Sequence of chain 1.G:
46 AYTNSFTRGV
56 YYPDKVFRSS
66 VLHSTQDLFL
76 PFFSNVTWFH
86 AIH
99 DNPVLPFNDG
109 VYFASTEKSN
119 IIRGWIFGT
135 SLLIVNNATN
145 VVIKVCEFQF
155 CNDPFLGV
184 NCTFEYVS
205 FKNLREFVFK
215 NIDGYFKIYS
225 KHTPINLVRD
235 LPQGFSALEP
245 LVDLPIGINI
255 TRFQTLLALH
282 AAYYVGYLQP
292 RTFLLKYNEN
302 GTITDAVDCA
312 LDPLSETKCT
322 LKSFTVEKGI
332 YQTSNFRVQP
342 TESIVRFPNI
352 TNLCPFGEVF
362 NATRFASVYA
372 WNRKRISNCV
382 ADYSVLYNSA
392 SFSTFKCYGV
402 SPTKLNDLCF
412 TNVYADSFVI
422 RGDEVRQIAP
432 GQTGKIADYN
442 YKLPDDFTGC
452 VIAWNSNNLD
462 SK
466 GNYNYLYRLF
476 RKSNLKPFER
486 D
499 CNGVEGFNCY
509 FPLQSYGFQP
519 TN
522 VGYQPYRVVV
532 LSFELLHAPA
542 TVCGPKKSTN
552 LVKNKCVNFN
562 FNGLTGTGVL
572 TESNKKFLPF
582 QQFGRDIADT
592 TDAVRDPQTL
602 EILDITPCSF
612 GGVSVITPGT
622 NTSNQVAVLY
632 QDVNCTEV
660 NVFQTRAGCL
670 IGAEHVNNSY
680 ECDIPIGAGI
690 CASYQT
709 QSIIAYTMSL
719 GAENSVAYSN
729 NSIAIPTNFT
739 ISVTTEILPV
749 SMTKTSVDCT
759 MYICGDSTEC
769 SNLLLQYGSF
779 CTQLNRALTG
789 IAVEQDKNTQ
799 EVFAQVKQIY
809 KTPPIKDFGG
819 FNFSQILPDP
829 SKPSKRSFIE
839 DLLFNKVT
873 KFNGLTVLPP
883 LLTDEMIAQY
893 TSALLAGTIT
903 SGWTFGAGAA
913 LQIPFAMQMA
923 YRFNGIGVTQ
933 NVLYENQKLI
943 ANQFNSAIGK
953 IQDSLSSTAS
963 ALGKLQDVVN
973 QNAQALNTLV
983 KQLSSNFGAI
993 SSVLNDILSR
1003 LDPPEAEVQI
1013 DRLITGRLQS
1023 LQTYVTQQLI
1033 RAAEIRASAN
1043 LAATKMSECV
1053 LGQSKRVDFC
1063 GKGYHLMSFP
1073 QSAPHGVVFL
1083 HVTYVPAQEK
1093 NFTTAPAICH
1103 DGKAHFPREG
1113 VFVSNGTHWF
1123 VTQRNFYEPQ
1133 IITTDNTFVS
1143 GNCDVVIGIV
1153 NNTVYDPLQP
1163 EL

The protein below binds the small molecule below.
Small molecule (SMILES): CC(=O)N[C@@H]1[C@@H](O)[C@H](O)[C@@H](CO)O[C@H]1O

Binding-site contacts:
Ligand atom O5 contacts residue ASN622 of chain 1.G at 2.4 Å (h-bond).
Ligand atom C3 contacts residue ASN622 of chain 1.G at 3.9 Å.
Ligand atom N2 contacts residue ASN622 of chain 1.G at 2.9 Å (h-bond).
Ligand atom C8 contacts residue ASN622 of chain 1.G at 4.4 Å.
Ligand atom C4 contacts residue ASN622 of chain 1.G at 4.3 Å.
Ligand atom O7 contacts residue ASN622 of chain 1.G at 3.3 Å (h-bond).
Ligand atom C5 contacts residue ASN622 of chain 1.G at 3.8 Å.
Ligand atom C2 contacts residue ASN622 of chain 1.G at 2.5 Å.
Ligand atom C7 contacts residue ASN622 of chain 1.G at 3.3 Å.
Ligand atom C1 contacts residue ASN622 of chain 1.G at 1.5 Å.
Ligand atom O7 contacts residue THR623 of chain 1.G at 4.1 Å.